Sequence of chain 2.A:
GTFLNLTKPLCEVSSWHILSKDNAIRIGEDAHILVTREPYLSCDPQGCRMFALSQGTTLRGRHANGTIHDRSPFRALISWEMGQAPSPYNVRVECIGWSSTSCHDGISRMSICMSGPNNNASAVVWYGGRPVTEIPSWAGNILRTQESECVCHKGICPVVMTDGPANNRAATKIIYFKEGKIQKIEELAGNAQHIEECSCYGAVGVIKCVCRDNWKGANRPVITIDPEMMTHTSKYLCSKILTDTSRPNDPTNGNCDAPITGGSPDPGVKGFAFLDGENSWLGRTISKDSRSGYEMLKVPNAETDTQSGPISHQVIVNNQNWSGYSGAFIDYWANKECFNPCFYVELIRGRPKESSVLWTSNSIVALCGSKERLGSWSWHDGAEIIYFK

A protein and the small-molecule ligand that binds it are described below.
Small molecule (SMILES): [H]/N=C(\N)N[C@H]1C=C(C(=O)O)O[C@@H]([C@H](OC)[C@H](O)CO)[C@@H]1NC(C)=O

Binding-site contacts:
Ligand atom C3 contacts residue ASP72 of chain 2.A at 3.5 Å.
Ligand atom N4 contacts residue ASP72 of chain 2.A at 2.8 Å (salt-bridge).
Ligand atom C8 contacts residue ARG214 of chain 2.A at 3.5 Å.
Ligand atom N13 contacts residue ASP72 of chain 2.A at 3.1 Å (salt-bridge).
Ligand atom O8 contacts residue ARG214 of chain 2.A at 3.4 Å.
Ligand atom O9 contacts residue ALA168 of chain 2.A at 3.3 Å.
Ligand atom C6 contacts residue GLU199 of chain 2.A at 3.6 Å.
Ligand atom O1B contacts residue TYR327 of chain 2.A at 3.5 Å (h-bond).
Ligand atom C4 contacts residue ASP72 of chain 2.A at 3.4 Å.
Ligand atom C4 contacts residue GLU40 of chain 2.A at 3.7 Å.
Ligand atom C1 contacts residue ARG293 of chain 2.A at 3.5 Å.
Ligand atom C8 contacts residue GLU198 of chain 2.A at 3.5 Å.
Ligand atom C12 contacts residue TRP100 of chain 2.A at 3.3 Å (hydrophobic).
Ligand atom N12 contacts residue TRP100 of chain 2.A at 3.0 Å (h-bond).
Ligand atom C11 contacts residue TRP100 of chain 2.A at 3.7 Å (hydrophobic).
Ligand atom O10 contacts residue ASP72 of chain 2.A at 3.5 Å.
Ligand atom N13 contacts residue TRP100 of chain 2.A at 2.9 Å (h-bond).
Ligand atom N4 contacts residue GLU40 of chain 2.A at 3.2 Å (salt-bridge).
Ligand atom O9 contacts residue GLU198 of chain 2.A at 2.5 Å (salt-bridge).
Ligand atom O1A contacts residue ARG214 of chain 2.A at 3.0 Å (salt-bridge).
Ligand atom O6 contacts residue TYR327 of chain 2.A at 3.0 Å (h-bond).
Ligand atom N12 contacts residue GLU149 of chain 2.A at 3.0 Å (salt-bridge).
Ligand atom C2 contacts residue TYR327 of chain 2.A at 2.9 Å (hydrophobic).
Ligand atom O10 contacts residue ARG73 of chain 2.A at 2.8 Å (salt-bridge).
Ligand atom C12 contacts residue GLU40 of chain 2.A at 3.6 Å.
Ligand atom O9 contacts residue ARG146 of chain 2.A at 3.5 Å (salt-bridge).
Ligand atom C9 contacts residue ALA168 of chain 2.A at 3.5 Å (hydrophobic).
Ligand atom C1 contacts residue TYR327 of chain 2.A at 3.0 Å (hydrophobic).
Ligand atom N13 contacts residue GLU40 of chain 2.A at 3.7 Å.
Ligand atom O1B contacts residue ARG39 of chain 2.A at 2.9 Å (salt-bridge).
Ligand atom C13 contacts residue ARG73 of chain 2.A at 3.6 Å.
Ligand atom C9 contacts residue GLU198 of chain 2.A at 3.2 Å.
Ligand atom O1A contacts residue TYR327 of chain 2.A at 3.2 Å (h-bond).
Ligand atom O1B contacts residue ARG293 of chain 2.A at 2.9 Å (salt-bridge).
Ligand atom O1A contacts residue ARG293 of chain 2.A at 2.7 Å (salt-bridge).
Ligand atom N13 contacts residue ARG77 of chain 2.A at 3.2 Å (salt-bridge).
Ligand atom O8 contacts residue GLU198 of chain 2.A at 2.6 Å (salt-bridge).
Ligand atom C3 contacts residue GLU40 of chain 2.A at 3.5 Å.
Ligand atom C3 contacts residue TYR327 of chain 2.A at 2.9 Å (hydrophobic).
Ligand atom O6 contacts residue ARG214 of chain 2.A at 3.5 Å (salt-bridge).